Sequence of chain 1.B:
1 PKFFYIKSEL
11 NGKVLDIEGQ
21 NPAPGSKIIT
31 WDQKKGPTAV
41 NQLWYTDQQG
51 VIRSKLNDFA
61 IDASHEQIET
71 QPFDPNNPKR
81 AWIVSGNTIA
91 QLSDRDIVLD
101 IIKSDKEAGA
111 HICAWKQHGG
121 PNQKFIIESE

The small molecule below binds the protein below.
Small molecule (SMILES): CC(=O)N[C@@H]1[C@@H](O)[C@@H](O)[C@@H](CO)O[C@H]1O

Binding-site contacts:
Ligand atom O7 contacts residue SER104 of chain 1.B at 4.1 Å.
Ligand atom C6 contacts residue CYS113 of chain 1.B at 4.3 Å (hydrophobic).
Ligand atom O1 contacts residue LYS103 of chain 1.B at 3.8 Å.
Ligand atom C4 contacts residue ASP100 of chain 1.B at 3.2 Å.
Ligand atom C7 contacts residue HIS118 of chain 1.B at 3.4 Å.
Ligand atom C3 contacts residue TRP115 of chain 1.B at 3.8 Å (hydrophobic).
Ligand atom C3 contacts residue HIS118 of chain 1.B at 3.8 Å.
Ligand atom C5 contacts residue TRP115 of chain 1.B at 3.7 Å (hydrophobic).
Ligand atom O5 contacts residue LYS103 of chain 1.B at 3.6 Å.
Ligand atom C1 contacts residue LYS103 of chain 1.B at 4.3 Å.
Ligand atom O6 contacts residue TRP115 of chain 1.B at 3.8 Å.
Ligand atom O4 contacts residue LYS103 of chain 1.B at 3.0 Å (salt-bridge).
Ligand atom O4 contacts residue ASN122 of chain 1.B at 3.4 Å (h-bond).
Ligand atom O3 contacts residue ASP100 of chain 1.B at 2.5 Å (salt-bridge).
Ligand atom C6 contacts residue TRP115 of chain 1.B at 3.8 Å (hydrophobic).
Ligand atom C4 contacts residue TRP115 of chain 1.B at 3.8 Å (hydrophobic).
Ligand atom O3 contacts residue GLN123 of chain 1.B at 4.3 Å.
Ligand atom C3 contacts residue ASN122 of chain 1.B at 3.9 Å.
Ligand atom C2 contacts residue ASN122 of chain 1.B at 4.2 Å.
Ligand atom O3 contacts residue ASN122 of chain 1.B at 3.0 Å (h-bond).
Ligand atom O7 contacts residue ASN122 of chain 1.B at 3.8 Å.
Ligand atom C2 contacts residue HIS118 of chain 1.B at 4.3 Å.
Ligand atom O6 contacts residue LYS103 of chain 1.B at 4.0 Å.
Ligand atom C3 contacts residue ASP100 of chain 1.B at 3.5 Å.
Ligand atom O4 contacts residue ILE102 of chain 1.B at 3.5 Å.
Ligand atom C6 contacts residue ILE102 of chain 1.B at 3.8 Å (hydrophobic).
Ligand atom C4 contacts residue ASN122 of chain 1.B at 4.2 Å.
Ligand atom N2 contacts residue HIS118 of chain 1.B at 3.6 Å.
Ligand atom C4 contacts residue LYS103 of chain 1.B at 4.1 Å.
Ligand atom O3 contacts residue TRP115 of chain 1.B at 3.9 Å.
Ligand atom O6 contacts residue ILE102 of chain 1.B at 4.2 Å.
Ligand atom O4 contacts residue SER104 of chain 1.B at 4.4 Å.
Ligand atom O4 contacts residue ASP100 of chain 1.B at 2.5 Å (salt-bridge).
Ligand atom C4 contacts residue CYS113 of chain 1.B at 4.4 Å (hydrophobic).
Ligand atom O7 contacts residue HIS118 of chain 1.B at 3.7 Å.
Ligand atom O4 contacts residue ILE101 of chain 1.B at 3.5 Å (h-bond).
Ligand atom C5 contacts residue LYS103 of chain 1.B at 4.1 Å.
Ligand atom O3 contacts residue HIS118 of chain 1.B at 2.7 Å (h-bond).
Ligand atom C6 contacts residue LYS103 of chain 1.B at 3.9 Å.
Ligand atom C8 contacts residue HIS118 of chain 1.B at 3.5 Å.